Binding-site contacts:
Ligand atom N4 contacts residue TRP201 of chain 22.A at 3.8 Å.
Ligand atom O2 contacts residue LEU197 of chain 22.A at 4.0 Å.
Ligand atom C5 contacts residue TRP201 of chain 22.A at 3.4 Å (hydrophobic).
Ligand atom O3' contacts residue LYS682 of chain 22.A at 3.1 Å (salt-bridge).
Ligand atom C2' contacts residue LYS682 of chain 22.A at 3.6 Å.
Ligand atom C4' contacts residue TRP201 of chain 22.A at 4.3 Å (hydrophobic).
Ligand atom O2 contacts residue TRP201 of chain 22.A at 4.3 Å.
Ligand atom C2' contacts residue TRP201 of chain 22.A at 3.6 Å (hydrophobic).
Ligand atom C3' contacts residue TRP201 of chain 22.A at 4.1 Å (hydrophobic).
Ligand atom N4 contacts residue GLY198 of chain 22.A at 3.8 Å.
Ligand atom C3' contacts residue LYS682 of chain 22.A at 3.8 Å.
Ligand atom N1 contacts residue TRP201 of chain 22.A at 4.0 Å.
Ligand atom C1' contacts residue TRP201 of chain 22.A at 4.5 Å (hydrophobic).
Ligand atom C1' contacts residue LYS682 of chain 22.A at 4.5 Å.
Ligand atom N3 contacts residue TRP201 of chain 22.A at 3.6 Å.
Ligand atom C2 contacts residue TRP201 of chain 22.A at 3.9 Å (hydrophobic).
Ligand atom C4 contacts residue TRP201 of chain 22.A at 3.3 Å (hydrophobic).
Ligand atom O2 contacts residue LYS682 of chain 22.A at 4.2 Å.
Ligand atom O5' contacts residue TRP201 of chain 22.A at 3.6 Å.
Ligand atom OP1 contacts residue PRO423 of chain 22.A at 3.6 Å.
Ligand atom C5' contacts residue TRP201 of chain 22.A at 3.5 Å (hydrophobic).
Ligand atom C6 contacts residue TRP201 of chain 22.A at 3.5 Å (hydrophobic).
Ligand atom N4 contacts residue ASP199 of chain 22.A at 4.0 Å.
Ligand atom O4' contacts residue TRP201 of chain 22.A at 4.5 Å.

Sequence of chain 22.A:
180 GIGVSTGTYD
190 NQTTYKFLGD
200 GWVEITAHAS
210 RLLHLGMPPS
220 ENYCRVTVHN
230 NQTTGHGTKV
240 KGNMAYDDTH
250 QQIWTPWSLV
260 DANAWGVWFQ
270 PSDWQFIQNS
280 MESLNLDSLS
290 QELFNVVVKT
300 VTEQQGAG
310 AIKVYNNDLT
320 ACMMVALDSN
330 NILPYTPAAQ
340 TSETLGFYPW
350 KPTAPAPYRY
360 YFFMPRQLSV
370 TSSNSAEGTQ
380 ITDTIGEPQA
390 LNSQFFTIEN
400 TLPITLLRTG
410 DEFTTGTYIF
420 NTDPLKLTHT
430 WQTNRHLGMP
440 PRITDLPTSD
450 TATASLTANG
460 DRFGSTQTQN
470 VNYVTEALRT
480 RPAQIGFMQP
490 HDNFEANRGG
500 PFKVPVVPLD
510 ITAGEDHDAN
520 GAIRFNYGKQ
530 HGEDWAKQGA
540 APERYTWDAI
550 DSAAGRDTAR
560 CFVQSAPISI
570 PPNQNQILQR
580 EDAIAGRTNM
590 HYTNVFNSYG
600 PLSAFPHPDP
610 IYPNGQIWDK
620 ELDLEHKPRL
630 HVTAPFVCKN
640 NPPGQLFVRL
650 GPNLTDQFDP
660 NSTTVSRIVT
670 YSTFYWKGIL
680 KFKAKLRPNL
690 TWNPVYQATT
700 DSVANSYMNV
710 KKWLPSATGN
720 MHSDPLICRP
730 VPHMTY

The small molecule below binds the protein below.
Small molecule (SMILES): Nc1ccn([C@H]2C[C@H](O)[C@@H](COP(=O)(O)O)O2)c(=O)n1